Sequence of chain 3.A:
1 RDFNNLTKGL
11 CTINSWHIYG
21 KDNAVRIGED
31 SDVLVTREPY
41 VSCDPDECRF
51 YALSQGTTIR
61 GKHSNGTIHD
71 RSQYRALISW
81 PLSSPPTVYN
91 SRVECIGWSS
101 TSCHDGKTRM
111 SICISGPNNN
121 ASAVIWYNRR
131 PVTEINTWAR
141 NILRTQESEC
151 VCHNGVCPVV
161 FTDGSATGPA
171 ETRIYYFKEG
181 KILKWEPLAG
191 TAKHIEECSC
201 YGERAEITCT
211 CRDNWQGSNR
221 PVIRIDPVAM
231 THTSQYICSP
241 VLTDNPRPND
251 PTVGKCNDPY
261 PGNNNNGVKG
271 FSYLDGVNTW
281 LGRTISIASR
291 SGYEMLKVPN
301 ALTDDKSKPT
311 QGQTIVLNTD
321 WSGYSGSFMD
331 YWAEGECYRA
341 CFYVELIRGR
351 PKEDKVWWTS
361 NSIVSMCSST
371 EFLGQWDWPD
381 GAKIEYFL

A small-molecule ligand and the protein it binds are described below.
Small molecule (SMILES): CC(=O)N[C@@H]1[C@@H](O)[C@H](O)[C@@H](CO)O[C@H]1O

Binding-site contacts:
Ligand atom C8 contacts residue ASN65 of chain 3.A at 4.4 Å.
Ligand atom C5 contacts residue TRP357 of chain 3.A at 3.9 Å (hydrophobic).
Ligand atom C7 contacts residue TRP357 of chain 3.A at 3.7 Å (hydrophobic).
Ligand atom C8 contacts residue TRP357 of chain 3.A at 3.3 Å (hydrophobic).
Ligand atom C2 contacts residue TRP357 of chain 3.A at 3.9 Å (hydrophobic).
Ligand atom C4 contacts residue TRP357 of chain 3.A at 4.2 Å (hydrophobic).
Ligand atom N2 contacts residue TRP357 of chain 3.A at 3.1 Å (h-bond).
Ligand atom O3 contacts residue TRP357 of chain 3.A at 4.0 Å.
Ligand atom C3 contacts residue ASN65 of chain 3.A at 3.8 Å.
Ligand atom O5 contacts residue ASN65 of chain 3.A at 2.4 Å (h-bond).
Ligand atom C4 contacts residue ASN65 of chain 3.A at 4.2 Å.
Ligand atom N2 contacts residue ASN65 of chain 3.A at 2.9 Å (h-bond).
Ligand atom C3 contacts residue TRP357 of chain 3.A at 3.6 Å (hydrophobic).
Ligand atom C1 contacts residue ASN65 of chain 3.A at 1.5 Å.
Ligand atom O7 contacts residue ASN65 of chain 3.A at 3.2 Å (h-bond).
Ligand atom C5 contacts residue ASN65 of chain 3.A at 3.7 Å.
Ligand atom C1 contacts residue TRP357 of chain 3.A at 3.7 Å (hydrophobic).
Ligand atom C2 contacts residue ASN65 of chain 3.A at 2.5 Å.
Ligand atom O4 contacts residue TRP357 of chain 3.A at 4.0 Å.
Ligand atom C7 contacts residue ASN65 of chain 3.A at 3.2 Å.
Ligand atom O5 contacts residue TRP357 of chain 3.A at 4.3 Å.